Binding-site contacts:
Ligand atom C8 contacts residue ASN66 of chain 1.A at 3.7 Å.
Ligand atom C2 contacts residue ASN63 of chain 1.A at 2.5 Å.
Ligand atom C1 contacts residue PRO44 of chain 1.A at 4.2 Å (hydrophobic).
Ligand atom C5 contacts residue ASN63 of chain 1.A at 3.7 Å.
Ligand atom C6 contacts residue VAL42 of chain 1.A at 4.2 Å (hydrophobic).
Ligand atom C3 contacts residue ASN63 of chain 1.A at 3.8 Å.
Ligand atom O6 contacts residue TYR43 of chain 1.A at 3.0 Å.
Ligand atom C5 contacts residue VAL42 of chain 1.A at 4.3 Å (hydrophobic).
Ligand atom O5 contacts residue TYR43 of chain 1.A at 4.2 Å.
Ligand atom N2 contacts residue ASN63 of chain 1.A at 2.9 Å (h-bond).
Ligand atom C7 contacts residue ASN63 of chain 1.A at 3.4 Å.
Ligand atom C1 contacts residue ASN63 of chain 1.A at 1.5 Å.
Ligand atom O6 contacts residue PRO44 of chain 1.A at 3.2 Å (h-bond).
Ligand atom C5 contacts residue TYR43 of chain 1.A at 4.4 Å (hydrophobic).
Ligand atom C6 contacts residue PRO44 of chain 1.A at 4.5 Å (hydrophobic).
Ligand atom O6 contacts residue VAL42 of chain 1.A at 4.2 Å.
Ligand atom O5 contacts residue PRO44 of chain 1.A at 3.6 Å.
Ligand atom C6 contacts residue TYR43 of chain 1.A at 4.4 Å (hydrophobic).
Ligand atom O7 contacts residue ASN63 of chain 1.A at 3.6 Å.
Ligand atom O5 contacts residue ASN63 of chain 1.A at 2.4 Å (h-bond).
Ligand atom C4 contacts residue ASN63 of chain 1.A at 4.3 Å.

Sequence of chain 1.A:
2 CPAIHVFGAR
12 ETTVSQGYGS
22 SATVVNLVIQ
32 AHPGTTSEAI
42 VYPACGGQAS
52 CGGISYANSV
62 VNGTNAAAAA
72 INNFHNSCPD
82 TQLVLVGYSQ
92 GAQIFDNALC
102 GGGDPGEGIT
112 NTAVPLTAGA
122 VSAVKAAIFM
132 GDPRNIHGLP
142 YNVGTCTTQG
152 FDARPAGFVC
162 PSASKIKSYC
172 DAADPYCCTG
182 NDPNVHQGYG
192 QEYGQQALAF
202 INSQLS

The small molecule below binds the protein below.
Small molecule (SMILES): CC(=O)N[C@@H]1[C@@H](O)[C@H](O)[C@@H](CO)O[C@H]1O